The protein below binds the small molecule below.
Small molecule (SMILES): CC(=O)N[C@@H]1[C@@H](O)[C@H](O)[C@@H](CO)O[C@H]1O

Binding-site contacts:
Ligand atom C1 contacts residue SER66 of chain 47.E at 4.4 Å.
Ligand atom C7 contacts residue ASP67 of chain 47.E at 4.3 Å.
Ligand atom O5 contacts residue THR120 of chain 47.E at 3.7 Å.
Ligand atom C1 contacts residue ASN118 of chain 47.E at 1.4 Å.
Ligand atom C8 contacts residue ASP67 of chain 47.E at 4.0 Å.
Ligand atom O7 contacts residue ASN118 of chain 47.E at 3.4 Å (h-bond).
Ligand atom N2 contacts residue ASN118 of chain 47.E at 2.9 Å (h-bond).
Ligand atom O7 contacts residue ASP67 of chain 47.E at 4.3 Å.
Ligand atom O6 contacts residue ASN118 of chain 47.E at 4.1 Å.
Ligand atom N2 contacts residue TYR90 of chain 47.E at 4.2 Å.
Ligand atom C5 contacts residue THR120 of chain 47.E at 4.5 Å.
Ligand atom C6 contacts residue THR120 of chain 47.E at 4.0 Å.
Ligand atom C5 contacts residue ASN118 of chain 47.E at 3.6 Å.
Ligand atom O6 contacts residue THR89 of chain 47.E at 3.8 Å.
Ligand atom C8 contacts residue TYR90 of chain 47.E at 3.6 Å (hydrophobic).
Ligand atom O6 contacts residue PHE119 of chain 47.E at 3.2 Å (h-bond).
Ligand atom O6 contacts residue THR120 of chain 47.E at 3.5 Å (h-bond).
Ligand atom C2 contacts residue ASN118 of chain 47.E at 2.5 Å.
Ligand atom C7 contacts residue TYR90 of chain 47.E at 4.2 Å (hydrophobic).
Ligand atom O7 contacts residue SER66 of chain 47.E at 3.6 Å.
Ligand atom C8 contacts residue ASN118 of chain 47.E at 4.3 Å.
Ligand atom O5 contacts residue SER66 of chain 47.E at 4.3 Å.
Ligand atom C7 contacts residue ASN118 of chain 47.E at 3.3 Å.
Ligand atom C3 contacts residue ASN118 of chain 47.E at 3.8 Å.
Ligand atom O5 contacts residue ASN118 of chain 47.E at 2.4 Å (h-bond).
Ligand atom C4 contacts residue ASN118 of chain 47.E at 4.2 Å.

Sequence of chain 47.E:
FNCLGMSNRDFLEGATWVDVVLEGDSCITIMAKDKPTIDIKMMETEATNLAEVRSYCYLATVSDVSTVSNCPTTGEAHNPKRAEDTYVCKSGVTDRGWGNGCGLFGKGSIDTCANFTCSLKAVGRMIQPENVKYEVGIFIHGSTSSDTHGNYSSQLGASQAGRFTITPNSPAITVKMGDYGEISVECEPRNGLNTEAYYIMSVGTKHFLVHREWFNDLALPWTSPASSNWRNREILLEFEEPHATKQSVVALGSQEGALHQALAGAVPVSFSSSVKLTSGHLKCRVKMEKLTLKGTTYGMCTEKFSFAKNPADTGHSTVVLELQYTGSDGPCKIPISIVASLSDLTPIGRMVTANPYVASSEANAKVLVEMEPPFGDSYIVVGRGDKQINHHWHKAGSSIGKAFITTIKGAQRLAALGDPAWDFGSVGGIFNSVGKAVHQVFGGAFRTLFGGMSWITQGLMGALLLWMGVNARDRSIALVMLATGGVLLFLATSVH